Binding-site contacts:
Ligand atom OAD contacts residue LYS120 of chain 1.A at 3.7 Å.
Ligand atom CAH contacts residue LYS105 of chain 1.A at 3.0 Å.
Ligand atom OAA contacts residue LYS120 of chain 1.A at 4.0 Å.
Ligand atom OAC contacts residue ALA121 of chain 1.A at 4.4 Å.
Ligand atom OAB contacts residue LYS105 of chain 1.A at 3.6 Å (salt-bridge).
Ligand atom CAJ contacts residue LYS120 of chain 1.A at 3.8 Å.
Ligand atom OAA contacts residue LYS105 of chain 1.A at 2.8 Å (salt-bridge).
Ligand atom CAK contacts residue ASN10 of chain 1.A at 3.6 Å.
Ligand atom CAI contacts residue LYS110 of chain 1.A at 3.4 Å.
Ligand atom OAD contacts residue GLY118 of chain 1.A at 4.2 Å.
Ligand atom CAF contacts residue ALA121 of chain 1.A at 4.5 Å (hydrophobic).
Ligand atom CAE contacts residue GLN119 of chain 1.A at 3.7 Å.
Ligand atom CAF contacts residue LYS120 of chain 1.A at 3.8 Å.
Ligand atom CAH contacts residue ASN10 of chain 1.A at 4.0 Å.
Ligand atom CAK contacts residue LYS105 of chain 1.A at 3.6 Å.
Ligand atom OAC contacts residue LYS105 of chain 1.A at 4.5 Å.
Ligand atom CAG contacts residue LYS105 of chain 1.A at 3.4 Å.
Ligand atom OAA contacts residue ASN10 of chain 1.A at 3.8 Å.
Ligand atom CAI contacts residue ALA121 of chain 1.A at 4.5 Å (hydrophobic).
Ligand atom OAC contacts residue ASN10 of chain 1.A at 3.2 Å (h-bond).
Ligand atom CAE contacts residue ASN10 of chain 1.A at 4.3 Å.
Ligand atom CAF contacts residue GLN119 of chain 1.A at 3.2 Å.
Ligand atom CAJ contacts residue ASN10 of chain 1.A at 4.3 Å.
Ligand atom OAC contacts residue LYS110 of chain 1.A at 2.5 Å (salt-bridge).
Ligand atom CAI contacts residue ASN10 of chain 1.A at 3.5 Å.
Ligand atom CAJ contacts residue GLN119 of chain 1.A at 4.1 Å.
Ligand atom CAE contacts residue LYS110 of chain 1.A at 3.4 Å.
Ligand atom CAE contacts residue ALA121 of chain 1.A at 4.0 Å (hydrophobic).
Ligand atom OAD contacts residue GLN119 of chain 1.A at 3.8 Å.
Ligand atom CAG contacts residue ASN10 of chain 1.A at 3.2 Å.

Sequence of chain 1.A:
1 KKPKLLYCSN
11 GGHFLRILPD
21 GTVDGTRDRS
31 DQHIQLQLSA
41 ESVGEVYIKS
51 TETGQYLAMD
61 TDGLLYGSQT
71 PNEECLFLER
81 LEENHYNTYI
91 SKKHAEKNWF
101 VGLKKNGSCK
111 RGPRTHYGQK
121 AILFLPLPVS

The protein below binds the small molecule below.
Small molecule (SMILES): O=C(O)c1cc(O)ccc1O